Binding-site contacts:
Ligand atom P1 contacts residue LYS84 of chain 1.A at 3.7 Å.
Ligand atom O4 contacts residue LEU37 of chain 1.A at 3.9 Å.
Ligand atom P2 contacts residue ARG87 of chain 1.A at 4.0 Å.
Ligand atom O2P contacts residue TYR85 of chain 1.A at 3.0 Å (h-bond).
Ligand atom C5' contacts residue TYR113 of chain 1.A at 3.6 Å (hydrophobic).
Ligand atom C5' contacts residue ARG87 of chain 1.A at 3.8 Å.
Ligand atom O5' contacts residue ARG87 of chain 1.A at 2.9 Å (salt-bridge).
Ligand atom O4' contacts residue TYR85 of chain 1.A at 4.0 Å.
Ligand atom O4P contacts residue CA1 of chain 1.B at 3.2 Å.
Ligand atom O5' contacts residue ARG35 of chain 1.A at 3.4 Å (salt-bridge).
Ligand atom O4' contacts residue ARG87 of chain 1.A at 2.8 Å (salt-bridge).
Ligand atom O3' contacts residue LYS84 of chain 1.A at 3.5 Å (salt-bridge).
Ligand atom O1P contacts residue LYS84 of chain 1.A at 2.6 Å (salt-bridge).
Ligand atom C2 contacts residue TYR115 of chain 1.A at 3.7 Å (hydrophobic).
Ligand atom O5P contacts residue ARG87 of chain 1.A at 2.8 Å (salt-bridge).
Ligand atom C2' contacts residue TYR113 of chain 1.A at 3.6 Å (hydrophobic).
Ligand atom C3' contacts residue TYR113 of chain 1.A at 3.9 Å (hydrophobic).
Ligand atom O2 contacts residue TYR115 of chain 1.A at 3.9 Å.
Ligand atom P2 contacts residue ARG35 of chain 1.A at 3.5 Å.
Ligand atom C5M contacts residue ARG35 of chain 1.A at 3.5 Å.
Ligand atom O4 contacts residue LEU89 of chain 1.A at 3.7 Å.
Ligand atom C5M contacts residue TYR113 of chain 1.A at 4.0 Å (hydrophobic).
Ligand atom P1 contacts residue TYR85 of chain 1.A at 3.7 Å.
Ligand atom O5P contacts residue CA1 of chain 1.B at 3.9 Å.
Ligand atom C4 contacts residue TYR115 of chain 1.A at 3.9 Å (hydrophobic).
Ligand atom C2 contacts residue ASP83 of chain 1.A at 3.9 Å.
Ligand atom C4' contacts residue ARG87 of chain 1.A at 3.6 Å.
Ligand atom O4P contacts residue GLU43 of chain 1.A at 3.8 Å.
Ligand atom O1P contacts residue TYR85 of chain 1.A at 3.2 Å (h-bond).
Ligand atom C6 contacts residue TYR113 of chain 1.A at 4.1 Å (hydrophobic).
Ligand atom N3 contacts residue TYR115 of chain 1.A at 3.3 Å.
Ligand atom C5M contacts residue LEU36 of chain 1.A at 3.4 Å (hydrophobic).
Ligand atom C5 contacts residue TYR113 of chain 1.A at 3.9 Å (hydrophobic).
Ligand atom C4 contacts residue LEU89 of chain 1.A at 3.8 Å (hydrophobic).
Ligand atom O4' contacts residue ASP83 of chain 1.A at 3.9 Å.
Ligand atom C1' contacts residue ARG87 of chain 1.A at 4.0 Å.
Ligand atom O2 contacts residue ASP83 of chain 1.A at 3.7 Å.
Ligand atom O4 contacts residue TYR115 of chain 1.A at 4.0 Å.
Ligand atom P2 contacts residue CA1 of chain 1.B at 3.5 Å.
Ligand atom O5P contacts residue ARG35 of chain 1.A at 3.0 Å (salt-bridge).

The small molecule below binds the protein below.
Small molecule (SMILES): Cc1cn([C@H]2C[C@H](OP(=O)(O)O)[C@@H](COP(=O)(O)O)O2)c(=O)[nH]c1=O

Sequence of chain 1.A:
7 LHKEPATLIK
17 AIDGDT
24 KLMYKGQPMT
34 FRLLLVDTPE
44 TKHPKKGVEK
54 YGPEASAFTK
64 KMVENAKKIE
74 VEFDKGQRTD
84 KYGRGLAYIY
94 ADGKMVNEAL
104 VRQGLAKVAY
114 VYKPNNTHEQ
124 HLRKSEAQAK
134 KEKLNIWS